Binding-site contacts:
Ligand atom O1 contacts residue ALA202 of chain 1.B at 3.0 Å (h-bond).
Ligand atom C4 contacts residue VAL234 of chain 1.B at 3.7 Å (hydrophobic).
Ligand atom C2 contacts residue HIS447 of chain 1.B at 4.0 Å.
Ligand atom C2 contacts residue GLY121 of chain 1.B at 4.5 Å.
Ligand atom P1 contacts residue GLY123 of chain 1.B at 3.9 Å.
Ligand atom C1 contacts residue SER201 of chain 1.B at 4.3 Å.
Ligand atom P1 contacts residue SER201 of chain 1.B at 1.8 Å.
Ligand atom O1 contacts residue GLY121 of chain 1.B at 4.0 Å.
Ligand atom O2 contacts residue GLY123 of chain 1.B at 4.4 Å.
Ligand atom C1 contacts residue ILE339 of chain 1.B at 3.8 Å (hydrophobic).
Ligand atom C2 contacts residue GLU200 of chain 1.B at 4.2 Å.
Ligand atom O2 contacts residue HIS447 of chain 1.B at 4.4 Å.
Ligand atom P1 contacts residue HIS447 of chain 1.B at 3.6 Å.
Ligand atom N1 contacts residue HIS447 of chain 1.B at 3.9 Å.
Ligand atom N1 contacts residue SER201 of chain 1.B at 3.4 Å (h-bond).
Ligand atom N1 contacts residue GLY122 of chain 1.B at 4.2 Å.
Ligand atom C2 contacts residue GLY122 of chain 1.B at 3.7 Å.
Ligand atom P1 contacts residue GLY122 of chain 1.B at 4.2 Å.
Ligand atom C4 contacts residue MET404 of chain 1.B at 4.1 Å (hydrophobic).
Ligand atom O1 contacts residue GLY122 of chain 1.B at 2.9 Å (h-bond).
Ligand atom C3 contacts residue ALA202 of chain 1.B at 4.0 Å (hydrophobic).
Ligand atom C2 contacts residue LEU77 of chain 1.B at 4.0 Å (hydrophobic).
Ligand atom C3 contacts residue SER201 of chain 1.B at 2.6 Å.
Ligand atom C3 contacts residue PHE405 of chain 1.B at 4.4 Å (hydrophobic).
Ligand atom O2 contacts residue SER201 of chain 1.B at 2.7 Å (h-bond).
Ligand atom C2 contacts residue PHE81 of chain 1.B at 4.0 Å (hydrophobic).
Ligand atom C2 contacts residue SER201 of chain 1.B at 3.8 Å.
Ligand atom C1 contacts residue HIS447 of chain 1.B at 3.5 Å.
Ligand atom C3 contacts residue LEU235 of chain 1.B at 4.4 Å (hydrophobic).
Ligand atom O1 contacts residue GLY123 of chain 1.B at 2.7 Å (h-bond).
Ligand atom C4 contacts residue PHE405 of chain 1.B at 4.3 Å (hydrophobic).
Ligand atom C4 contacts residue LEU235 of chain 1.B at 4.3 Å (hydrophobic).
Ligand atom P1 contacts residue ALA202 of chain 1.B at 4.0 Å.
Ligand atom O1 contacts residue SER201 of chain 1.B at 1.6 Å (h-bond).
Ligand atom C4 contacts residue SER201 of chain 1.B at 4.2 Å.
Ligand atom N1 contacts residue GLY123 of chain 1.B at 4.2 Å.

Sequence of chain 1.B:
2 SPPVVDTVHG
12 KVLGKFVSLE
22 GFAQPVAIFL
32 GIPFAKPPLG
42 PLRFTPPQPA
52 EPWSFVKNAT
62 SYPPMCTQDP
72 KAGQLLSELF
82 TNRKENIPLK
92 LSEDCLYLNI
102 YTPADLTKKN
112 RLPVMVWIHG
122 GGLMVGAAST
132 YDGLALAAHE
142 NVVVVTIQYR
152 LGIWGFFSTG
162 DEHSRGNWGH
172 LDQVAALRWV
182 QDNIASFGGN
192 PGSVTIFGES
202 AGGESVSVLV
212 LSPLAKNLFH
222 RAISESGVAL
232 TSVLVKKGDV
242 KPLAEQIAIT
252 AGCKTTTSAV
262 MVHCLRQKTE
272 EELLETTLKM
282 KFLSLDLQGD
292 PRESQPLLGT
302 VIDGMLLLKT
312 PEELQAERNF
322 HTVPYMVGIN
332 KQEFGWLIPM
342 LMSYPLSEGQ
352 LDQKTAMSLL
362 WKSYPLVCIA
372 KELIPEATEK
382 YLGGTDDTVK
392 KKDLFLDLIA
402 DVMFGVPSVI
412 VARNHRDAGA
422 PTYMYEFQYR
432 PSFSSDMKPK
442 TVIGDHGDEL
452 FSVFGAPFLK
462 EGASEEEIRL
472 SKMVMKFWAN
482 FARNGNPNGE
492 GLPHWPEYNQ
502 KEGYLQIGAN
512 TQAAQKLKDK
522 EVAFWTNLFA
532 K

This protein binds this small molecule.
Small molecule (SMILES): CCO[PH](=O)N(C)C